Sequence of chain 3.B:
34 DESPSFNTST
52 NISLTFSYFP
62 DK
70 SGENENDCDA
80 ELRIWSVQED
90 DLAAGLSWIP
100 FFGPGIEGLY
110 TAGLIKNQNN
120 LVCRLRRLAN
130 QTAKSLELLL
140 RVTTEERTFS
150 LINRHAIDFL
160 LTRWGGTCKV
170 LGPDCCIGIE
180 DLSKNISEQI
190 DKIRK

Sequence of chain 3.A:
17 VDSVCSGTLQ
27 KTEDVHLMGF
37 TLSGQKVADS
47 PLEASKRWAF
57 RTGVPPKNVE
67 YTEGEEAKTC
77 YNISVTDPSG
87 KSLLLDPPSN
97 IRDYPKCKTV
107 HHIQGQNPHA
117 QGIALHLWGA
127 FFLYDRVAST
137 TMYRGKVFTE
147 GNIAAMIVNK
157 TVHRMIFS

Sequence of chain 2.B:
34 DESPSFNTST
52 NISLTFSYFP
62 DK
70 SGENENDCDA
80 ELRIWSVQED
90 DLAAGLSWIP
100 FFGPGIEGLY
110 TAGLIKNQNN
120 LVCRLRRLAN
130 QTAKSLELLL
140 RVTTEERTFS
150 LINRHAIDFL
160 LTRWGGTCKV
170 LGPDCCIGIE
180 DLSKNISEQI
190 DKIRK

Binding-site contacts:
Ligand atom O7 contacts residue LEU38 of chain 3.A at 3.9 Å.
Ligand atom C2 contacts residue TRP124 of chain 3.A at 4.0 Å (hydrophobic).
Ligand atom C8 contacts residue ALA132 of chain 3.B at 3.3 Å (hydrophobic).
Ligand atom C2 contacts residue ASN129 of chain 3.B at 2.8 Å.
Ligand atom C3 contacts residue BMA1 of chain 3.G at 3.7 Å.
Ligand atom C6 contacts residue MAN2 of chain 3.G at 4.2 Å.
Ligand atom N2 contacts residue ASN129 of chain 3.B at 3.2 Å (h-bond).
Ligand atom C5 contacts residue ASN129 of chain 3.B at 3.6 Å.
Ligand atom C6 contacts residue TRP124 of chain 3.A at 3.4 Å (hydrophobic).
Ligand atom C5 contacts residue TRP124 of chain 3.A at 3.4 Å (hydrophobic).
Ligand atom C1 contacts residue TRP124 of chain 3.A at 4.1 Å (hydrophobic).
Ligand atom C4 contacts residue BMA1 of chain 3.G at 2.6 Å.
Ligand atom C4 contacts residue TRP124 of chain 3.A at 4.2 Å (hydrophobic).
Ligand atom O5 contacts residue GLN41 of chain 3.A at 3.2 Å (h-bond).
Ligand atom C8 contacts residue ASN129 of chain 3.B at 3.9 Å.
Ligand atom C7 contacts residue MAN3 of chain 3.G at 4.0 Å.
Ligand atom O3 contacts residue TRP124 of chain 3.A at 3.9 Å.
Ligand atom C7 contacts residue TRP124 of chain 3.A at 4.2 Å (hydrophobic).
Ligand atom C7 contacts residue ASN129 of chain 3.B at 3.2 Å.
Ligand atom O3 contacts residue BMA1 of chain 3.G at 3.3 Å (h-bond).
Ligand atom N2 contacts residue TRP124 of chain 3.A at 4.2 Å.
Ligand atom O5 contacts residue TRP124 of chain 3.A at 4.0 Å.
Ligand atom O7 contacts residue ASN148 of chain 3.A at 2.7 Å (h-bond).
Ligand atom C8 contacts residue TRP124 of chain 3.A at 3.8 Å (hydrophobic).
Ligand atom C5 contacts residue BMA1 of chain 3.G at 3.7 Å.
Ligand atom O7 contacts residue ASN129 of chain 3.B at 2.9 Å (h-bond).
Ligand atom C7 contacts residue ASN148 of chain 3.A at 3.6 Å.
Ligand atom N2 contacts residue MAN3 of chain 3.G at 4.1 Å.
Ligand atom O6 contacts residue BMA1 of chain 3.G at 4.0 Å.
Ligand atom C8 contacts residue MAN3 of chain 3.G at 3.9 Å.
Ligand atom C6 contacts residue BMA1 of chain 3.G at 3.7 Å.
Ligand atom C3 contacts residue ASN129 of chain 3.B at 4.0 Å.
Ligand atom C1 contacts residue GLN41 of chain 3.A at 3.8 Å.
Ligand atom O4 contacts residue BMA1 of chain 3.G at 1.6 Å.
Ligand atom C8 contacts residue ASN148 of chain 3.A at 3.2 Å.
Ligand atom C8 contacts residue TRP97 of chain 2.B at 3.8 Å (hydrophobic).
Ligand atom O3 contacts residue MAN3 of chain 3.G at 3.3 Å (h-bond).
Ligand atom C1 contacts residue ASN129 of chain 3.B at 1.6 Å.
Ligand atom O5 contacts residue ASN129 of chain 3.B at 2.3 Å (h-bond).
Ligand atom O7 contacts residue ALA126 of chain 3.A at 4.2 Å.

The protein below binds the small molecule below.
Small molecule (SMILES): CC(=O)N[C@H]1[C@H](O[C@H]2[C@H](O)[C@@H](NC(C)=O)CO[C@@H]2CO)O[C@H](CO)[C@@H](O)[C@@H]1O